Binding-site contacts:
Ligand atom C6 contacts residue VAL137 of chain 1.A at 4.2 Å (hydrophobic).
Ligand atom C8 contacts residue VAL137 of chain 1.A at 4.2 Å (hydrophobic).
Ligand atom C5 contacts residue ILE46 of chain 1.A at 3.5 Å (hydrophobic).
Ligand atom C10 contacts residue CYS81 of chain 1.A at 2.5 Å (hydrophobic).
Ligand atom O3 contacts residue THR84 of chain 1.A at 4.0 Å.
Ligand atom C5 contacts residue LEU52 of chain 1.A at 4.1 Å (hydrophobic).
Ligand atom O1 contacts residue CYS81 of chain 1.A at 3.5 Å (h-bond).
Ligand atom C13 contacts residue MET135 of chain 1.A at 4.2 Å (hydrophobic).
Ligand atom O2 contacts residue LEU126 of chain 1.A at 3.6 Å.
Ligand atom N2 contacts residue MET135 of chain 1.A at 3.6 Å.
Ligand atom O1 contacts residue VAL137 of chain 1.A at 4.2 Å.
Ligand atom C8 contacts residue CYS81 of chain 1.A at 3.0 Å (hydrophobic).
Ligand atom C2 contacts residue VAL137 of chain 1.A at 4.1 Å (hydrophobic).
Ligand atom O2 contacts residue MET135 of chain 1.A at 3.5 Å.
Ligand atom N1 contacts residue CYS80 of chain 1.A at 4.0 Å.
Ligand atom C1 contacts residue VAL137 of chain 1.A at 3.9 Å (hydrophobic).
Ligand atom C4 contacts residue ILE46 of chain 1.A at 4.1 Å (hydrophobic).
Ligand atom C9 contacts residue CYS81 of chain 1.A at 1.8 Å (hydrophobic).
Ligand atom O1 contacts residue ILE144 of chain 1.A at 4.3 Å.
Ligand atom C11 contacts residue CYS81 of chain 1.A at 3.8 Å (hydrophobic).
Ligand atom N1 contacts residue VAL137 of chain 1.A at 3.8 Å.
Ligand atom O2 contacts residue THR84 of chain 1.A at 3.6 Å.
Ligand atom C12 contacts residue THR84 of chain 1.A at 3.8 Å.
Ligand atom C1 contacts residue CYS81 of chain 1.A at 3.5 Å (hydrophobic).
Ligand atom C7 contacts residue VAL137 of chain 1.A at 3.6 Å (hydrophobic).
Ligand atom O3 contacts residue VAL137 of chain 1.A at 3.9 Å.
Ligand atom C2 contacts residue CYS80 of chain 1.A at 4.1 Å (hydrophobic).
Ligand atom C12 contacts residue MET135 of chain 1.A at 3.8 Å (hydrophobic).
Ligand atom O3 contacts residue MET135 of chain 1.A at 4.2 Å.
Ligand atom C13 contacts residue THR84 of chain 1.A at 4.2 Å.
Ligand atom O3 contacts residue LEU136 of chain 1.A at 3.7 Å.
Ligand atom N2 contacts residue THR84 of chain 1.A at 3.5 Å.
Ligand atom O1 contacts residue ILE77 of chain 1.A at 4.2 Å.
Ligand atom C6 contacts residue ILE46 of chain 1.A at 3.9 Å (hydrophobic).
Ligand atom C4 contacts residue LEU52 of chain 1.A at 3.7 Å (hydrophobic).
Ligand atom C13 contacts residue VAL137 of chain 1.A at 3.7 Å (hydrophobic).
Ligand atom C11 contacts residue THR84 of chain 1.A at 3.7 Å.
Ligand atom C11 contacts residue MET135 of chain 1.A at 4.3 Å (hydrophobic).
Ligand atom C10 contacts residue THR84 of chain 1.A at 4.3 Å.
Ligand atom C13 contacts residue CYS81 of chain 1.A at 4.2 Å (hydrophobic).

The small molecule below binds the protein below.
Small molecule (SMILES): O=C(Nc1ccccc1)c1cc([N+](=O)[O-])ccc1Cl

Sequence of chain 1.A:
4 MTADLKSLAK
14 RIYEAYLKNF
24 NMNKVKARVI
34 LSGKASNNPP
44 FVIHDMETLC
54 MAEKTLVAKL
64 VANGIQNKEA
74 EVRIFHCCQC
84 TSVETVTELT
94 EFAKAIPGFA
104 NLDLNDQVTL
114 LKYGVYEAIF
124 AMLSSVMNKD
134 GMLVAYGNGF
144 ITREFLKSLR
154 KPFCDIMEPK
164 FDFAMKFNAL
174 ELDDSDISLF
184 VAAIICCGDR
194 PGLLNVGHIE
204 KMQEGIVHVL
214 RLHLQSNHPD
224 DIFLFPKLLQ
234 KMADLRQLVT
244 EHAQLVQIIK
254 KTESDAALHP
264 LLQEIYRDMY